This small molecule binds to this protein.
Small molecule (SMILES): CC(=O)N[C@@H]1[C@@H](O)[C@H](O)[C@@H](CO)O[C@H]1O

Sequence of chain 1.A:
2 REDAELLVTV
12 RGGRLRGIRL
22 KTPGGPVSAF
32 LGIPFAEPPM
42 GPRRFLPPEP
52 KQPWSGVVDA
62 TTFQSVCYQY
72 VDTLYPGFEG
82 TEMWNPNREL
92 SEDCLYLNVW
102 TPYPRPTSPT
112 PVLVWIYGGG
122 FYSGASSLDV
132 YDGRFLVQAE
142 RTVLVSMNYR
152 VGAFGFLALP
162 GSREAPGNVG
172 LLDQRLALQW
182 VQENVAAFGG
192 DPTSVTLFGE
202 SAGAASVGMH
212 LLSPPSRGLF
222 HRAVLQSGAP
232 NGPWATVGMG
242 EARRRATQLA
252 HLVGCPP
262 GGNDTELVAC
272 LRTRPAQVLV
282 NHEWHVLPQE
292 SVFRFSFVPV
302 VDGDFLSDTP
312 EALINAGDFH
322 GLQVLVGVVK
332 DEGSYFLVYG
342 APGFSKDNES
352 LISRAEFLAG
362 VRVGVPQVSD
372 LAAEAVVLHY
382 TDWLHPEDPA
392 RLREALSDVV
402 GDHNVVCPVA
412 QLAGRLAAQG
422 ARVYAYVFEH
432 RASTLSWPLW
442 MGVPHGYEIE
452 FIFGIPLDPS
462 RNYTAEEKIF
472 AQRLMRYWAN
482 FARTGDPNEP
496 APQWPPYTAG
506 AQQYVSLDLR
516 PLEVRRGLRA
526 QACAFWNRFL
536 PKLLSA

Binding-site contacts:
Ligand atom C4 contacts residue ASN463 of chain 1.A at 4.3 Å.
Ligand atom O6 contacts residue SER461 of chain 1.A at 3.7 Å.
Ligand atom C1 contacts residue ASN463 of chain 1.A at 1.4 Å.
Ligand atom O5 contacts residue ASN463 of chain 1.A at 2.4 Å (h-bond).
Ligand atom O7 contacts residue ASN463 of chain 1.A at 3.8 Å.
Ligand atom C6 contacts residue SER461 of chain 1.A at 4.4 Å.
Ligand atom C5 contacts residue ASN463 of chain 1.A at 3.7 Å.
Ligand atom C7 contacts residue ASN463 of chain 1.A at 3.6 Å.
Ligand atom N2 contacts residue ASN463 of chain 1.A at 3.0 Å (h-bond).
Ligand atom C2 contacts residue ASN463 of chain 1.A at 2.5 Å.
Ligand atom O5 contacts residue SER461 of chain 1.A at 4.3 Å.
Ligand atom C3 contacts residue ASN463 of chain 1.A at 3.9 Å.
Ligand atom O6 contacts residue ASN463 of chain 1.A at 4.3 Å.